Binding-site contacts:
Ligand atom N1 contacts residue VAL411 of chain 9.A at 4.3 Å.
Ligand atom N9 contacts residue PRO412 of chain 9.A at 4.2 Å.
Ligand atom N9 contacts residue PRO628 of chain 9.A at 3.7 Å.
Ligand atom C1' contacts residue PRO628 of chain 9.A at 3.9 Å (hydrophobic).
Ligand atom O3' contacts residue PRO628 of chain 9.A at 4.1 Å.
Ligand atom C1' contacts residue HIS627 of chain 9.A at 4.3 Å.
Ligand atom C4 contacts residue PRO412 of chain 9.A at 4.1 Å (hydrophobic).
Ligand atom C4 contacts residue PRO628 of chain 9.A at 3.0 Å (hydrophobic).
Ligand atom C5 contacts residue SER629 of chain 9.A at 3.5 Å.
Ligand atom N7 contacts residue ASN606 of chain 9.A at 4.2 Å.
Ligand atom O2P contacts residue ASP623 of chain 54.A at 3.2 Å (salt-bridge).
Ligand atom C2' contacts residue PRO628 of chain 9.A at 3.6 Å (hydrophobic).
Ligand atom N6 contacts residue PHE635 of chain 9.A at 3.7 Å.
Ligand atom N6 contacts residue PRO628 of chain 9.A at 3.4 Å (h-bond).
Ligand atom N6 contacts residue SER629 of chain 9.A at 3.0 Å (h-bond).
Ligand atom C6 contacts residue PRO412 of chain 9.A at 4.3 Å (hydrophobic).
Ligand atom N1 contacts residue PRO628 of chain 9.A at 3.2 Å (h-bond).
Ligand atom N7 contacts residue PRO412 of chain 9.A at 4.3 Å.
Ligand atom C2' contacts residue HIS627 of chain 9.A at 3.2 Å.
Ligand atom P contacts residue HIS625 of chain 54.A at 3.9 Å.
Ligand atom N6 contacts residue GLY636 of chain 9.A at 3.2 Å (h-bond).
Ligand atom C8 contacts residue PRO412 of chain 9.A at 4.3 Å (hydrophobic).
Ligand atom C2 contacts residue GLY636 of chain 9.A at 3.2 Å.
Ligand atom N3 contacts residue PRO628 of chain 9.A at 3.5 Å (h-bond).
Ligand atom N6 contacts residue GLY634 of chain 9.A at 3.8 Å.
Ligand atom C6 contacts residue SER629 of chain 9.A at 3.5 Å.
Ligand atom N1 contacts residue GLY636 of chain 9.A at 2.9 Å (h-bond).
Ligand atom O1P contacts residue HIS625 of chain 54.A at 2.8 Å (h-bond).
Ligand atom N7 contacts residue PRO628 of chain 9.A at 3.3 Å (h-bond).
Ligand atom C8 contacts residue PRO628 of chain 9.A at 3.8 Å (hydrophobic).
Ligand atom C2 contacts residue PRO628 of chain 9.A at 3.5 Å (hydrophobic).
Ligand atom C6 contacts residue GLY636 of chain 9.A at 3.6 Å.
Ligand atom N7 contacts residue HIS627 of chain 9.A at 4.1 Å.
Ligand atom C5 contacts residue PRO412 of chain 9.A at 4.2 Å (hydrophobic).
Ligand atom C6 contacts residue PRO628 of chain 9.A at 2.8 Å (hydrophobic).
Ligand atom C3' contacts residue HIS627 of chain 9.A at 4.3 Å.
Ligand atom C8 contacts residue SER629 of chain 9.A at 4.2 Å.
Ligand atom C5 contacts residue PRO628 of chain 9.A at 2.7 Å (hydrophobic).
Ligand atom N7 contacts residue SER629 of chain 9.A at 3.1 Å (h-bond).
Ligand atom C8 contacts residue HIS627 of chain 9.A at 3.5 Å.

Sequence of chain 54.A:
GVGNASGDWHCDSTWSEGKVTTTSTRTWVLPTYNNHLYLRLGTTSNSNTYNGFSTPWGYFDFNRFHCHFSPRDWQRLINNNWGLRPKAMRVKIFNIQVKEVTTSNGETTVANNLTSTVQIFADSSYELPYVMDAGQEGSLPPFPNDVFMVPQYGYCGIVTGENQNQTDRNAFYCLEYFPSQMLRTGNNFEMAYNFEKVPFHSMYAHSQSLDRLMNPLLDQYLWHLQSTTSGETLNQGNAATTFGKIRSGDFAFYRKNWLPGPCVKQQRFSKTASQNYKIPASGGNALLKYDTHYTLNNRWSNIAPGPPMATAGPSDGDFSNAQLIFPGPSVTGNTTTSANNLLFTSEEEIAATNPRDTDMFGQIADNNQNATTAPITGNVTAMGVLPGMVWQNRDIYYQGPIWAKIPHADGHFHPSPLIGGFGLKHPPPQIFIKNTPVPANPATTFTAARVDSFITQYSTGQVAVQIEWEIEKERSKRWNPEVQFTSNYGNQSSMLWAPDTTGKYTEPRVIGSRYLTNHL

A small-molecule ligand and the protein it binds are described below.
Small molecule (SMILES): Nc1ncnc2c1ncn2[C@H]1C[C@H](O)[C@@H](COP(=O)(O)O)O1

Sequence of chain 9.A:
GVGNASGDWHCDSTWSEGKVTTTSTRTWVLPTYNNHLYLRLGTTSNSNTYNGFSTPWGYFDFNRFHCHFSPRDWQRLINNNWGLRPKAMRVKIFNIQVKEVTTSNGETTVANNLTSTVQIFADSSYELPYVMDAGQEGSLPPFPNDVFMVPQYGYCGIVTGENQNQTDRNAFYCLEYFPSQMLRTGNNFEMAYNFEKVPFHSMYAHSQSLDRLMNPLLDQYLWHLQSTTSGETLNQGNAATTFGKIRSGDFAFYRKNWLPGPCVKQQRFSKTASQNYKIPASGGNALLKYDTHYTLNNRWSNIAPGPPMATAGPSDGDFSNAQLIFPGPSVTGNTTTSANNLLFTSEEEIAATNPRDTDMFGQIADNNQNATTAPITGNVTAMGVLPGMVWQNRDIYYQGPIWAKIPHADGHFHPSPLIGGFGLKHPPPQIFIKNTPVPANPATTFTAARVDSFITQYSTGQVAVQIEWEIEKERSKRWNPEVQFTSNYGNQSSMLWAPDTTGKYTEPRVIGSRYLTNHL